Sequence of chain 3.A:
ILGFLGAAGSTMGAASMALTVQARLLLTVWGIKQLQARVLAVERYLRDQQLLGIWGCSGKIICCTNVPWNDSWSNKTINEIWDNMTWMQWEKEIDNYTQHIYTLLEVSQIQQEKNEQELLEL

This small molecule binds to this protein.
Small molecule (SMILES): CC(=O)N[C@@H]1[C@@H](O)[C@H](O)[C@@H](CO)O[C@H]1O

Binding-site contacts:
Ligand atom C1 contacts residue ASN126 of chain 3.A at 1.4 Å.
Ligand atom C7 contacts residue ASN126 of chain 3.A at 3.8 Å.
Ligand atom O7 contacts residue ASN126 of chain 3.A at 4.4 Å.
Ligand atom C3 contacts residue ASN126 of chain 3.A at 3.8 Å.
Ligand atom C8 contacts residue GLU123 of chain 3.A at 3.2 Å.
Ligand atom C4 contacts residue ASN126 of chain 3.A at 4.2 Å.
Ligand atom C8 contacts residue ASN126 of chain 3.A at 4.1 Å.
Ligand atom C8 contacts residue LYS122 of chain 3.A at 4.4 Å.
Ligand atom C2 contacts residue ASN126 of chain 3.A at 2.5 Å.
Ligand atom C5 contacts residue ASN126 of chain 3.A at 3.7 Å.
Ligand atom O7 contacts residue TYR127 of chain 3.A at 4.4 Å.
Ligand atom O5 contacts residue ASN126 of chain 3.A at 2.4 Å (h-bond).
Ligand atom N2 contacts residue ASN126 of chain 3.A at 2.9 Å (h-bond).